Sequence of chain 1.A:
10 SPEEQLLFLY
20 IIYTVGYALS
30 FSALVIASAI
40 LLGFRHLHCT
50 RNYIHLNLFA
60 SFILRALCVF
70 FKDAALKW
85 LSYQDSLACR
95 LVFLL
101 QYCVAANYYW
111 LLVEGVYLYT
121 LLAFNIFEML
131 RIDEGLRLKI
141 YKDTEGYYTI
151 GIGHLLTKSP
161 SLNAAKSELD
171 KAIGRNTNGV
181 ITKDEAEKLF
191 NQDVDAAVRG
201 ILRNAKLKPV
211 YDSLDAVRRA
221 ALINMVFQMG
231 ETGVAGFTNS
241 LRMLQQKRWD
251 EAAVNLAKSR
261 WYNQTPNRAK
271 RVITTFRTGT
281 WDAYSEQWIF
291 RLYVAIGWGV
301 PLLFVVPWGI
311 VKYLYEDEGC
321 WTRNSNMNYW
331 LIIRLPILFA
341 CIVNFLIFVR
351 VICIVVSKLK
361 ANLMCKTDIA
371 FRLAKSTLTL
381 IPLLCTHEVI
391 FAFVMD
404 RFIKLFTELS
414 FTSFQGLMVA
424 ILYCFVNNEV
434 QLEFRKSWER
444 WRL

A small-molecule ligand and the protein it binds are described below.
Small molecule (SMILES): CC1(C)CC([C@@H](Nc2ccc(-n3cnc(C(F)(F)F)c3)nc2)c2ccc(C(=O)NCCC(=O)O)cc2)C1

Binding-site contacts:
Ligand atom C13 contacts residue THR379 of chain 1.A at 3.8 Å.
Ligand atom F01 contacts residue VAL355 of chain 1.A at 3.3 Å.
Ligand atom N08 contacts residue THR379 of chain 1.A at 2.8 Å (h-bond).
Ligand atom C37 contacts residue ASN430 of chain 1.A at 3.5 Å.
Ligand atom C24 contacts residue OLC1 of chain 1.E at 3.6 Å.
Ligand atom C28 contacts residue OLC1 of chain 1.E at 3.8 Å.
Ligand atom C12 contacts residue THR379 of chain 1.A at 3.8 Å.
Ligand atom C24 contacts residue LYS375 of chain 1.A at 3.6 Å.
Ligand atom N09 contacts residue PHE371 of chain 1.A at 3.6 Å.
Ligand atom N08 contacts residue LYS375 of chain 1.A at 3.6 Å.
Ligand atom C28 contacts residue LYS375 of chain 1.A at 3.6 Å.
Ligand atom C20 contacts residue LYS375 of chain 1.A at 3.5 Å.
Ligand atom N11 contacts residue SER376 of chain 1.A at 3.2 Å (h-bond).
Ligand atom C27 contacts residue LYS375 of chain 1.A at 3.3 Å.
Ligand atom C35 contacts residue VAL429 of chain 1.A at 3.3 Å (hydrophobic).
Ligand atom C33 contacts residue SER376 of chain 1.A at 3.5 Å.
Ligand atom C34 contacts residue LYS375 of chain 1.A at 3.2 Å.
Ligand atom N09 contacts residue OLC1 of chain 1.E at 3.1 Å (h-bond).
Ligand atom C31 contacts residue LYS375 of chain 1.A at 3.4 Å.
Ligand atom C36 contacts residue ARG372 of chain 1.A at 3.4 Å.
Ligand atom C33 contacts residue LYS375 of chain 1.A at 3.6 Å.
Ligand atom C23 contacts residue OLC1 of chain 1.E at 3.6 Å.
Ligand atom C32 contacts residue LYS375 of chain 1.A at 3.4 Å.
Ligand atom C25 contacts residue OLC1 of chain 1.E at 3.8 Å.
Ligand atom O06 contacts residue ARG372 of chain 1.A at 3.7 Å.
Ligand atom C26 contacts residue LYS375 of chain 1.A at 3.1 Å.
Ligand atom C23 contacts residue PHE371 of chain 1.A at 3.7 Å (hydrophobic).
Ligand atom N11 contacts residue VAL429 of chain 1.A at 3.5 Å.
Ligand atom O05 contacts residue LEU425 of chain 1.A at 3.0 Å (h-bond).
Ligand atom F01 contacts residue LEU359 of chain 1.A at 3.8 Å.
Ligand atom C27 contacts residue THR379 of chain 1.A at 3.2 Å.
Ligand atom O04 contacts residue LYS375 of chain 1.A at 2.8 Å (salt-bridge).
Ligand atom C37 contacts residue ARG372 of chain 1.A at 3.7 Å.
Ligand atom O06 contacts residue ASN430 of chain 1.A at 2.8 Å (h-bond).
Ligand atom C20 contacts residue THR379 of chain 1.A at 3.4 Å.
Ligand atom F01 contacts residue PHE371 of chain 1.A at 3.8 Å.
Ligand atom O05 contacts residue SER376 of chain 1.A at 3.4 Å (h-bond).
Ligand atom C26 contacts residue LEU425 of chain 1.A at 3.7 Å (hydrophobic).
Ligand atom C33 contacts residue LEU425 of chain 1.A at 3.8 Å (hydrophobic).
Ligand atom F03 contacts residue VAL355 of chain 1.A at 3.7 Å.